This small molecule binds to this protein.
Small molecule (SMILES): CC(=O)N[C@@H]1[C@@H](O)[C@H](O)[C@@H](CO)O[C@H]1O

Binding-site contacts:
Ligand atom O7 contacts residue GLY339 of chain 1.A at 4.1 Å.
Ligand atom N2 contacts residue SER371 of chain 1.A at 3.8 Å.
Ligand atom C4 contacts residue ASN343 of chain 1.A at 4.2 Å.
Ligand atom C8 contacts residue LEU368 of chain 1.A at 4.4 Å (hydrophobic).
Ligand atom C1 contacts residue ASN343 of chain 1.A at 1.4 Å.
Ligand atom C7 contacts residue SER371 of chain 1.A at 3.7 Å.
Ligand atom C7 contacts residue ASN343 of chain 1.A at 3.0 Å.
Ligand atom C8 contacts residue SER371 of chain 1.A at 2.9 Å.
Ligand atom C2 contacts residue ASN343 of chain 1.A at 2.4 Å.
Ligand atom C5 contacts residue ASN343 of chain 1.A at 3.7 Å.
Ligand atom O3 contacts residue SER371 of chain 1.A at 3.8 Å.
Ligand atom O5 contacts residue ASN343 of chain 1.A at 2.4 Å (h-bond).
Ligand atom N2 contacts residue ASN343 of chain 1.A at 2.9 Å (h-bond).
Ligand atom C8 contacts residue ASN343 of chain 1.A at 3.9 Å.
Ligand atom O7 contacts residue ASN343 of chain 1.A at 2.8 Å (h-bond).
Ligand atom C3 contacts residue ASN343 of chain 1.A at 3.8 Å.

Sequence of chain 1.A:
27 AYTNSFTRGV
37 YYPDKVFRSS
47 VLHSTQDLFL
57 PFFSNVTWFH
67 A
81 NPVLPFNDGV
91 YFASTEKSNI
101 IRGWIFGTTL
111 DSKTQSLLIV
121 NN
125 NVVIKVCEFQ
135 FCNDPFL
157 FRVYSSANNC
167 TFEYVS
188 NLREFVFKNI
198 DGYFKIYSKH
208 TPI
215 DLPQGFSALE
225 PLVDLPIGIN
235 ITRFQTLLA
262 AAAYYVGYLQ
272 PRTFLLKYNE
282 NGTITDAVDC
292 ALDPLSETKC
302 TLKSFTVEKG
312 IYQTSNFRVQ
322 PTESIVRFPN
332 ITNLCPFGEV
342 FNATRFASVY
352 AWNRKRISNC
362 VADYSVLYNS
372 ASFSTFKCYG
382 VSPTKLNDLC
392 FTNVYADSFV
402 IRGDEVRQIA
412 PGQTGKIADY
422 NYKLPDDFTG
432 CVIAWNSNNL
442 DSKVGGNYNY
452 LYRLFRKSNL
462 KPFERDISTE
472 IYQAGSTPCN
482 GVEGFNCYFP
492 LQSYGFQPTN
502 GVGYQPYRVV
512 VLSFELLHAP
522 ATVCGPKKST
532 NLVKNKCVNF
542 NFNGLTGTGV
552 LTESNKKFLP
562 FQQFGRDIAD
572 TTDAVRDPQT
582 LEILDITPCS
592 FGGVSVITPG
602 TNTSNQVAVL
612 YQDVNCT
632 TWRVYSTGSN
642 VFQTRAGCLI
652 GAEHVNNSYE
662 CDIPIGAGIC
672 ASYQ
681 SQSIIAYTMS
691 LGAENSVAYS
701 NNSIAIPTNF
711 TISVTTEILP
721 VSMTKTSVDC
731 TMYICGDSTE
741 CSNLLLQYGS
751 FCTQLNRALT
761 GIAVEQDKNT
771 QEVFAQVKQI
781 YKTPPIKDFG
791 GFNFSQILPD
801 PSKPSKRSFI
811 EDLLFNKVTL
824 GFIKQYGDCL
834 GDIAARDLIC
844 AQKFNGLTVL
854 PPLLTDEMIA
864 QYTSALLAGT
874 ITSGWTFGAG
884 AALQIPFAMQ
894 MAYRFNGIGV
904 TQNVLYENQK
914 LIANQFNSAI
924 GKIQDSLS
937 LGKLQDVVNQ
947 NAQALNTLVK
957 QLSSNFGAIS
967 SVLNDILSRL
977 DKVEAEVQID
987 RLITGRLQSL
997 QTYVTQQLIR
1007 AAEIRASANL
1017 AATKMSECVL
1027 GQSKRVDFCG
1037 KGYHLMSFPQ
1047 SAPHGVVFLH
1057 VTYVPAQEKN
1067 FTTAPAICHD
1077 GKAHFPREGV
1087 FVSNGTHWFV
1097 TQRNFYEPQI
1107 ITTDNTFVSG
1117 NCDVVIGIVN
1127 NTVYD